Sequence of chain 1.B:
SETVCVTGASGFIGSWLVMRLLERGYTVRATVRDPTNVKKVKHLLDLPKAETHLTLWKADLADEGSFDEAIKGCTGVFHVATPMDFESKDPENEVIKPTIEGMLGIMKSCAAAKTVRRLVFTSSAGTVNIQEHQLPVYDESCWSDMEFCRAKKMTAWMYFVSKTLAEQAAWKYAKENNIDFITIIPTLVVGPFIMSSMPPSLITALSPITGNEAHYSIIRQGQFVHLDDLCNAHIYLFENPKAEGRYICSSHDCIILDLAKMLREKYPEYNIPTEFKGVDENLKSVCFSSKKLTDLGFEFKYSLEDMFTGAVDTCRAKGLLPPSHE

The protein below binds the small molecule below.
Small molecule (SMILES): O=C1C[C@@H](c2ccc(O)c(O)c2)Oc2cc(O)cc(O)c21

Binding-site contacts:
Ligand atom C19 contacts residue GLY130 of chain 1.B at 3.9 Å.
Ligand atom C4 contacts residue LEU192 of chain 1.B at 3.6 Å (hydrophobic).
Ligand atom C16 contacts residue GLN227 of chain 1.B at 3.3 Å.
Ligand atom O12 contacts residue LEU192 of chain 1.B at 3.8 Å.
Ligand atom C10 contacts residue THR191 of chain 1.B at 3.8 Å.
Ligand atom O24 contacts residue ASN133 of chain 1.B at 3.1 Å (h-bond).
Ligand atom O24 contacts residue PHE292 of chain 1.B at 3.9 Å.
Ligand atom C17 contacts residue ASN133 of chain 1.B at 3.8 Å.
Ligand atom C15 contacts residue LEU192 of chain 1.B at 3.8 Å (hydrophobic).
Ligand atom O29 contacts residue PRO204 of chain 1.B at 3.2 Å (h-bond).
Ligand atom C10 contacts residue NAP1 of chain 1.E at 3.3 Å.
Ligand atom O23 contacts residue ASN133 of chain 1.B at 2.5 Å (h-bond).
Ligand atom C9 contacts residue NAP1 of chain 1.E at 3.1 Å.
Ligand atom O24 contacts residue GLN227 of chain 1.B at 2.4 Å (h-bond).
Ligand atom C5 contacts residue LEU192 of chain 1.B at 3.4 Å (hydrophobic).
Ligand atom C5 contacts residue THR208 of chain 1.B at 3.6 Å.
Ligand atom C18 contacts residue ALA129 of chain 1.B at 3.7 Å (hydrophobic).
Ligand atom C9 contacts residue SER128 of chain 1.B at 3.6 Å.
Ligand atom C19 contacts residue ALA129 of chain 1.B at 3.8 Å (hydrophobic).
Ligand atom C14 contacts residue ALA129 of chain 1.B at 3.9 Å (hydrophobic).
Ligand atom O13 contacts residue NAP1 of chain 1.E at 3.1 Å.
Ligand atom O29 contacts residue SER205 of chain 1.B at 3.7 Å.
Ligand atom C2 contacts residue NAP1 of chain 1.E at 3.8 Å.
Ligand atom C17 contacts residue GLN227 of chain 1.B at 3.3 Å.
Ligand atom O12 contacts residue ILE222 of chain 1.B at 3.4 Å.
Ligand atom O13 contacts residue SER128 of chain 1.B at 2.8 Å (h-bond).
Ligand atom C17 contacts residue ALA129 of chain 1.B at 3.7 Å (hydrophobic).
Ligand atom O30 contacts residue TYR163 of chain 1.B at 3.0 Å (h-bond).
Ligand atom C10 contacts residue SER128 of chain 1.B at 3.9 Å.
Ligand atom C6 contacts residue THR208 of chain 1.B at 3.5 Å.
Ligand atom O30 contacts residue NAP1 of chain 1.E at 3.2 Å.
Ligand atom C18 contacts residue ASN133 of chain 1.B at 3.5 Å.
Ligand atom O23 contacts residue ALA129 of chain 1.B at 3.7 Å.
Ligand atom O13 contacts residue TYR163 of chain 1.B at 2.9 Å (h-bond).
Ligand atom O29 contacts residue THR208 of chain 1.B at 2.5 Å (h-bond).
Ligand atom C3 contacts residue NAP1 of chain 1.E at 3.9 Å.
Ligand atom O23 contacts residue ILE134 of chain 1.B at 3.6 Å.
Ligand atom C9 contacts residue TYR163 of chain 1.B at 3.9 Å (hydrophobic).
Ligand atom C16 contacts residue ALA129 of chain 1.B at 3.8 Å (hydrophobic).
Ligand atom C2 contacts residue TYR163 of chain 1.B at 3.9 Å (hydrophobic).